Sequence of chain 1.D:
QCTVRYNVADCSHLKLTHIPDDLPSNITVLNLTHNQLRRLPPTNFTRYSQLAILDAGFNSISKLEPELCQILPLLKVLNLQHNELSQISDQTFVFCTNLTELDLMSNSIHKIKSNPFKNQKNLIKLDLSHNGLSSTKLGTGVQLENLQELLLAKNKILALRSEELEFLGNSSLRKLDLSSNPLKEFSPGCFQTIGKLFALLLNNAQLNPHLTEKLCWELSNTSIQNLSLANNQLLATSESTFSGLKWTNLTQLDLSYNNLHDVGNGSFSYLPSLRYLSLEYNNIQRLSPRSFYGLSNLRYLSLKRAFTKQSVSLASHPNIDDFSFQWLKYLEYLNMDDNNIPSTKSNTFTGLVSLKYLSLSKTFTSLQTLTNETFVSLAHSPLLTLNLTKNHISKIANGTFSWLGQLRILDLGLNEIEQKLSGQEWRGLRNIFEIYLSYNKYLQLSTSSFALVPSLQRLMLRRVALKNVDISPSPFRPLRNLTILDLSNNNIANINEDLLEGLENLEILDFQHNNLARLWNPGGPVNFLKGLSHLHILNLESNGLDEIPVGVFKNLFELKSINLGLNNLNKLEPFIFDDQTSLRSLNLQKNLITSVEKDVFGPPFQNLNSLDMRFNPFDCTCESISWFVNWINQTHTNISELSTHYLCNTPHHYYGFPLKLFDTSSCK

Binding-site contacts:
Ligand atom O7 contacts residue TYR278 of chain 1.D at 3.4 Å (h-bond).
Ligand atom C8 contacts residue PHE200 of chain 1.D at 4.1 Å (hydrophobic).
Ligand atom C8 contacts residue ASN228 of chain 1.D at 4.4 Å.
Ligand atom C8 contacts residue TYR278 of chain 1.D at 3.6 Å (hydrophobic).
Ligand atom C2 contacts residue ASN228 of chain 1.D at 2.5 Å.
Ligand atom C5 contacts residue ASN228 of chain 1.D at 3.7 Å.
Ligand atom C8 contacts residue ARG176 of chain 1.D at 3.7 Å.
Ligand atom C3 contacts residue ASN228 of chain 1.D at 3.8 Å.
Ligand atom O7 contacts residue ASN228 of chain 1.D at 3.1 Å (h-bond).
Ligand atom N2 contacts residue ASN228 of chain 1.D at 2.9 Å (h-bond).
Ligand atom C6 contacts residue GLN254 of chain 1.D at 3.2 Å.
Ligand atom O7 contacts residue ALA201 of chain 1.D at 4.2 Å.
Ligand atom O6 contacts residue GLN254 of chain 1.D at 2.7 Å (h-bond).
Ligand atom C7 contacts residue ARG176 of chain 1.D at 4.2 Å.
Ligand atom C7 contacts residue TYR278 of chain 1.D at 4.0 Å (hydrophobic).
Ligand atom O7 contacts residue ARG176 of chain 1.D at 4.5 Å.
Ligand atom C1 contacts residue ASN228 of chain 1.D at 1.4 Å.
Ligand atom C1 contacts residue GLN254 of chain 1.D at 4.2 Å.
Ligand atom C7 contacts residue ASN228 of chain 1.D at 3.2 Å.
Ligand atom C5 contacts residue TYR278 of chain 1.D at 4.5 Å (hydrophobic).
Ligand atom C6 contacts residue TYR278 of chain 1.D at 4.1 Å (hydrophobic).
Ligand atom O3 contacts residue ARG176 of chain 1.D at 4.2 Å.
Ligand atom N2 contacts residue ARG176 of chain 1.D at 4.5 Å.
Ligand atom O5 contacts residue ASN228 of chain 1.D at 2.4 Å (h-bond).
Ligand atom C5 contacts residue GLN254 of chain 1.D at 3.8 Å.
Ligand atom C4 contacts residue ASN228 of chain 1.D at 4.2 Å.
Ligand atom O5 contacts residue GLN254 of chain 1.D at 3.1 Å (h-bond).

This small molecule binds to this protein.
Small molecule (SMILES): CC(=O)N[C@H]1[C@H](O[C@H]2[C@H](O)[C@@H](NC(C)=O)CO[C@@H]2CO)O[C@H](CO)[C@@H](O)[C@@H]1O